This protein binds this small molecule.
Small molecule (SMILES): O=[N+]([O-])c1ccccc1S[C@@H]1O[C@H](CO)[C@H](O)[C@H](O)[C@H]1O

Binding-site contacts:
Ligand atom C6 contacts residue TRP164 of chain 1.B at 3.6 Å (hydrophobic).
Ligand atom O2 contacts residue GLU232 of chain 1.B at 2.7 Å (salt-bridge).
Ligand atom O5 contacts residue ASP166 of chain 1.B at 3.8 Å.
Ligand atom O4 contacts residue ASP166 of chain 1.B at 2.5 Å (salt-bridge).
Ligand atom O2 contacts residue LYS198 of chain 1.B at 3.8 Å.
Ligand atom O6 contacts residue GOL1 of chain 1.G at 3.5 Å (h-bond).
Ligand atom C5' contacts residue GLU212 of chain 1.B at 3.4 Å.
Ligand atom C2 contacts residue ALA168 of chain 1.B at 3.6 Å (hydrophobic).
Ligand atom O3 contacts residue GLU232 of chain 1.B at 2.9 Å (salt-bridge).
Ligand atom C6 contacts residue ASP255 of chain 1.B at 3.4 Å.
Ligand atom O5 contacts residue GOL1 of chain 1.G at 4.1 Å.
Ligand atom C3 contacts residue GLU232 of chain 1.B at 3.4 Å.
Ligand atom O6 contacts residue ASP255 of chain 1.B at 2.6 Å (salt-bridge).
Ligand atom O3 contacts residue THR197 of chain 1.B at 3.1 Å.
Ligand atom C2 contacts residue GLY167 of chain 1.B at 4.0 Å.
Ligand atom C1 contacts residue TRP208 of chain 1.B at 3.8 Å (hydrophobic).
Ligand atom S01 contacts residue ALA168 of chain 1.B at 3.9 Å.
Ligand atom O6 contacts residue TRP208 of chain 1.B at 3.3 Å (h-bond).
Ligand atom C5' contacts residue TRP208 of chain 1.B at 3.8 Å (hydrophobic).
Ligand atom O4 contacts residue GLY167 of chain 1.B at 2.8 Å (h-bond).
Ligand atom C4 contacts residue THR197 of chain 1.B at 3.9 Å.
Ligand atom C6 contacts residue GOL1 of chain 1.G at 3.7 Å.
Ligand atom O5 contacts residue GLU212 of chain 1.B at 3.7 Å.
Ligand atom C2 contacts residue GLU232 of chain 1.B at 3.7 Å.
Ligand atom C6 contacts residue GLU212 of chain 1.B at 3.9 Å.
Ligand atom C3 contacts residue GLY167 of chain 1.B at 3.9 Å.
Ligand atom C6' contacts residue GLU212 of chain 1.B at 3.4 Å.
Ligand atom C6' contacts residue TRP208 of chain 1.B at 3.6 Å (hydrophobic).
Ligand atom C4 contacts residue TRP208 of chain 1.B at 3.9 Å (hydrophobic).
Ligand atom C5 contacts residue TRP208 of chain 1.B at 3.4 Å (hydrophobic).
Ligand atom O2 contacts residue GLY167 of chain 1.B at 3.9 Å.
Ligand atom C2 contacts residue ASP166 of chain 1.B at 3.9 Å.
Ligand atom C4 contacts residue GLY167 of chain 1.B at 3.9 Å.
Ligand atom C4 contacts residue ASP166 of chain 1.B at 3.8 Å.
Ligand atom C3 contacts residue TRP208 of chain 1.B at 3.6 Å (hydrophobic).
Ligand atom C3 contacts residue THR197 of chain 1.B at 4.0 Å.
Ligand atom C6 contacts residue TRP208 of chain 1.B at 3.6 Å (hydrophobic).
Ligand atom O6 contacts residue GLU212 of chain 1.B at 2.8 Å (salt-bridge).
Ligand atom O3 contacts residue GLY167 of chain 1.B at 3.1 Å.
Ligand atom O2 contacts residue ALA168 of chain 1.B at 3.8 Å.

Sequence of chain 1.B:
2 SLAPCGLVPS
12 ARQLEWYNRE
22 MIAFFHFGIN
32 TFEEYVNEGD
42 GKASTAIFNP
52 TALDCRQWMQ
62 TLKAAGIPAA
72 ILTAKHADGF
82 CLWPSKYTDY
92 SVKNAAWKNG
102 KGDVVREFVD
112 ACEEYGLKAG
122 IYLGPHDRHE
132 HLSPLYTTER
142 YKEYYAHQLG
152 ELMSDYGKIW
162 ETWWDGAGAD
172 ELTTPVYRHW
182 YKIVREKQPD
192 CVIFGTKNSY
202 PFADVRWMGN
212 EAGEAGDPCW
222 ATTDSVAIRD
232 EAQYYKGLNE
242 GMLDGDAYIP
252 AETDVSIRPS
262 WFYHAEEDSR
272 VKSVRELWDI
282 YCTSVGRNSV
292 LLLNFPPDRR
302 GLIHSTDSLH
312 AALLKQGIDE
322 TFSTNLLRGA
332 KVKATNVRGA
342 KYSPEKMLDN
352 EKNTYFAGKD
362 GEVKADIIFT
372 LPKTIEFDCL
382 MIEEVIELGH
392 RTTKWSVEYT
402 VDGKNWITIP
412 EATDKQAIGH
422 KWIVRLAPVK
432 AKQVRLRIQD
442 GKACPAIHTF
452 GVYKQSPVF